A protein and the small-molecule ligand that binds it are described below.
Small molecule (SMILES): C[C@H](NC(=O)[C@H](CO)NC(=O)[C@@H](N)Cc1ccccc1)C(=O)N[C@@H](Cc1ccc(OP(=O)(O)O)cc1)C(=O)N1CCC[C@H]1C(=O)N[C@@H](CO)C(=O)N[C@@H](CCC(=O)O)C(=O)N[C@H](C=O)CCC(=O)O

Binding-site contacts:
Ligand atom O contacts residue LYS74 of chain 1.A at 2.8 Å (salt-bridge).
Ligand atom CA contacts residue TYR73 of chain 1.A at 3.6 Å (hydrophobic).
Ligand atom O contacts residue TYR73 of chain 1.A at 3.3 Å.
Ligand atom O2P contacts residue SER239 of chain 1.A at 3.5 Å (h-bond).
Ligand atom CD1 contacts residue GLN283 of chain 1.A at 3.4 Å.
Ligand atom CZ contacts residue ALA241 of chain 1.A at 3.5 Å (hydrophobic).
Ligand atom CA contacts residue ASP75 of chain 1.A at 3.4 Å.
Ligand atom O1P contacts residue SER239 of chain 1.A at 2.9 Å (h-bond).
Ligand atom O1P contacts residue ALA241 of chain 1.A at 3.4 Å.
Ligand atom O contacts residue PHE209 of chain 1.A at 3.4 Å.
Ligand atom O2P contacts residue GLY244 of chain 1.A at 3.5 Å.
Ligand atom O3P contacts residue ARG245 of chain 1.A at 2.8 Å (salt-bridge).
Ligand atom O contacts residue PHE209 of chain 1.A at 3.6 Å.
Ligand atom N contacts residue PHE209 of chain 1.A at 3.6 Å.
Ligand atom P contacts residue GLY244 of chain 1.A at 3.6 Å.
Ligand atom C contacts residue PHE209 of chain 1.A at 3.6 Å (hydrophobic).
Ligand atom CE1 contacts residue GLN283 of chain 1.A at 3.4 Å.
Ligand atom O contacts residue GLN283 of chain 1.A at 2.9 Å (h-bond).
Ligand atom CB contacts residue GLN283 of chain 1.A at 3.6 Å.
Ligand atom O1P contacts residue GLY242 of chain 1.A at 3.2 Å (h-bond).
Ligand atom CE2 contacts residue ALA241 of chain 1.A at 3.5 Å (hydrophobic).
Ligand atom O2P contacts residue ARG245 of chain 1.A at 2.8 Å (salt-bridge).
Ligand atom CZ contacts residue GLN283 of chain 1.A at 3.6 Å.
Ligand atom O1P contacts residue ILE243 of chain 1.A at 3.0 Å (h-bond).
Ligand atom O3P contacts residue ALA241 of chain 1.A at 3.0 Å (h-bond).
Ligand atom O3P contacts residue SER240 of chain 1.A at 2.8 Å (h-bond).
Ligand atom O1P contacts residue GLY244 of chain 1.A at 2.8 Å (h-bond).
Ligand atom CA contacts residue GLN283 of chain 1.A at 3.6 Å.
Ligand atom O3P contacts residue SER239 of chain 1.A at 3.2 Å (h-bond).
Ligand atom CZ contacts residue ASP69 of chain 1.A at 3.7 Å.
Ligand atom N contacts residue TYR73 of chain 1.A at 3.6 Å.
Ligand atom CE1 contacts residue ALA241 of chain 1.A at 3.6 Å (hydrophobic).
Ligand atom O contacts residue PHE209 of chain 1.A at 3.6 Å.
Ligand atom C contacts residue PHE209 of chain 1.A at 3.4 Å (hydrophobic).
Ligand atom C contacts residue GLN283 of chain 1.A at 3.6 Å.
Ligand atom CD2 contacts residue ALA241 of chain 1.A at 3.6 Å (hydrophobic).
Ligand atom N contacts residue ASP75 of chain 1.A at 3.0 Å (salt-bridge).
Ligand atom CD2 contacts residue TYR73 of chain 1.A at 3.6 Å (hydrophobic).
Ligand atom OH contacts residue GLN283 of chain 1.A at 3.5 Å (h-bond).
Ligand atom P contacts residue SER239 of chain 1.A at 3.3 Å.

Sequence of chain 1.A:
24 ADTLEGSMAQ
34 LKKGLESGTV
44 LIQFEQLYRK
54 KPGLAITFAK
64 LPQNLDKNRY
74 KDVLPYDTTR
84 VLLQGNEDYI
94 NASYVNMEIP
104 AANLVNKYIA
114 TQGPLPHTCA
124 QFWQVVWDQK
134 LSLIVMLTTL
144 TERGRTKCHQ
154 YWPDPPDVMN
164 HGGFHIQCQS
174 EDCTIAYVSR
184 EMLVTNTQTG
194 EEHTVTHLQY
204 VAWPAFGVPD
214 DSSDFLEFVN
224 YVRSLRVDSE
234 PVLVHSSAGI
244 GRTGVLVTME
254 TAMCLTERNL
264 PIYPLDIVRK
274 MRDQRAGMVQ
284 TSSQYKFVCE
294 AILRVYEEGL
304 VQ